The small molecule below binds the protein below.
Small molecule (SMILES): CC(=O)N[C@@H]1[C@@H](O)[C@H](O)[C@@H](CO)O[C@H]1O

Binding-site contacts:
Ligand atom O5 contacts residue SER219 of chain 1.D at 4.0 Å.
Ligand atom C1 contacts residue SER219 of chain 1.D at 3.6 Å.
Ligand atom N2 contacts residue ASN217 of chain 1.D at 3.0 Å (h-bond).
Ligand atom C7 contacts residue ASN217 of chain 1.D at 3.6 Å.
Ligand atom C5 contacts residue ASN217 of chain 1.D at 3.6 Å.
Ligand atom O5 contacts residue ASN217 of chain 1.D at 2.3 Å (h-bond).
Ligand atom C2 contacts residue ASN217 of chain 1.D at 2.5 Å.
Ligand atom C2 contacts residue SER219 of chain 1.D at 4.5 Å.
Ligand atom C4 contacts residue ASN217 of chain 1.D at 4.2 Å.
Ligand atom C8 contacts residue ASN217 of chain 1.D at 4.0 Å.
Ligand atom O6 contacts residue SER219 of chain 1.D at 4.1 Å.
Ligand atom C3 contacts residue ASN217 of chain 1.D at 3.8 Å.
Ligand atom O5 contacts residue VAL220 of chain 1.D at 4.3 Å.
Ligand atom C1 contacts residue ASN217 of chain 1.D at 1.4 Å.
Ligand atom C5 contacts residue SER219 of chain 1.D at 3.7 Å.
Ligand atom O7 contacts residue ASN217 of chain 1.D at 3.8 Å.

Sequence of chain 1.D:
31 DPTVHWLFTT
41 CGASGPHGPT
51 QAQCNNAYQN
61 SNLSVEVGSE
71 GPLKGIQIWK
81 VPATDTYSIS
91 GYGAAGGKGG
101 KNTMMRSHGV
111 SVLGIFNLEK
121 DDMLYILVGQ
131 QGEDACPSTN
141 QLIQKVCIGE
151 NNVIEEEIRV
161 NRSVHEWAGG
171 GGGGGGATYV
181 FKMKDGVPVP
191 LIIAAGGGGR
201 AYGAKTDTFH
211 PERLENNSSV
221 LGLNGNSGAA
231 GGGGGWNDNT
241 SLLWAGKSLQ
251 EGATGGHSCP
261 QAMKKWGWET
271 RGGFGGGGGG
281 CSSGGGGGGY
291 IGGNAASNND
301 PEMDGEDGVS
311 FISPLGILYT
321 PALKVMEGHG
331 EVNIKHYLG